Sequence of chain 1.B:
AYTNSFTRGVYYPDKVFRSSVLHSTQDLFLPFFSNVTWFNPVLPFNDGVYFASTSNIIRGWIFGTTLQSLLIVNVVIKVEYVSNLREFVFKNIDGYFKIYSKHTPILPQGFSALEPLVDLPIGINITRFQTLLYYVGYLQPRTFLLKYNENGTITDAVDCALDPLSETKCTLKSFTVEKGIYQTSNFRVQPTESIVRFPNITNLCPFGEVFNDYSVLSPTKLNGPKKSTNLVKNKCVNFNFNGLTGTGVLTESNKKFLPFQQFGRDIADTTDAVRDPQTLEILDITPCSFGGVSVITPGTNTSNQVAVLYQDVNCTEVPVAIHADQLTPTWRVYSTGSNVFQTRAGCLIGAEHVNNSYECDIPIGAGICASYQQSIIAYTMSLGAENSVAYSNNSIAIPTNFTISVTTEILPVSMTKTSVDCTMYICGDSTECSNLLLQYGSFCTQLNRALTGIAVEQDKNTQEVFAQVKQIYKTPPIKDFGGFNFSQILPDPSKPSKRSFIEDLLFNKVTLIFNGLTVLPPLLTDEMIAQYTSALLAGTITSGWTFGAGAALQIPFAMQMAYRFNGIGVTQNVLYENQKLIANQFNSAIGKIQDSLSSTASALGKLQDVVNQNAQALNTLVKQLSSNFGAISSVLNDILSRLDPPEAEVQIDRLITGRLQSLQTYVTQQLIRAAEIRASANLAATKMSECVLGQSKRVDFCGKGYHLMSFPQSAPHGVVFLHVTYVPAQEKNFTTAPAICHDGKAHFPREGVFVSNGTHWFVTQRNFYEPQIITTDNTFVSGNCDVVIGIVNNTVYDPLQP

This small molecule binds to this protein.
Small molecule (SMILES): CC(=O)N[C@H]1[C@H](O[C@H]2[C@H](O)[C@@H](NC(C)=O)CO[C@@H]2CO)O[C@H](CO)[C@@H](O)[C@@H]1O

Sequence of chain 1.A:
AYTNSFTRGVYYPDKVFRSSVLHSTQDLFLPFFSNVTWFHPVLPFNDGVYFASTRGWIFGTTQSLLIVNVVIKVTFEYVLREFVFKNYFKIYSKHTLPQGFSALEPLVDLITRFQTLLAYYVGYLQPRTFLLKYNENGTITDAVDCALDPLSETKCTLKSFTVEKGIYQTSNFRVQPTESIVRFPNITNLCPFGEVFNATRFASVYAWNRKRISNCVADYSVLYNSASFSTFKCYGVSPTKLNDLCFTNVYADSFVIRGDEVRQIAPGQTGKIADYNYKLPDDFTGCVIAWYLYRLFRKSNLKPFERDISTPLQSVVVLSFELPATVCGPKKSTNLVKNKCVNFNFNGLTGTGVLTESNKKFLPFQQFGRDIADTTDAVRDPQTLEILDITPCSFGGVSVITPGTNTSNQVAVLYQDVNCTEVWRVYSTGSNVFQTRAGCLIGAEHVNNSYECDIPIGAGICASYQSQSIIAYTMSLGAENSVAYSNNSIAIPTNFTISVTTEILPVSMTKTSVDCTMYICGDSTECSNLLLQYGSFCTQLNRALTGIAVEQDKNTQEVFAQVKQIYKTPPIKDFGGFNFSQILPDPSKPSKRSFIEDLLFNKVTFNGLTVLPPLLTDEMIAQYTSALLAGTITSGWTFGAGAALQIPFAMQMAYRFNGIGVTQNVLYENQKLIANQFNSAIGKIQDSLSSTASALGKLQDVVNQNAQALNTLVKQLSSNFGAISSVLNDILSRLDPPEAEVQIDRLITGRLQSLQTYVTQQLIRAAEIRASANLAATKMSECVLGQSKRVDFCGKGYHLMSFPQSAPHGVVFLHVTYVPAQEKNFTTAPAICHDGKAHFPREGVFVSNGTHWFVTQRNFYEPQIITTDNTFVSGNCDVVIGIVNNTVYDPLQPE

Binding-site contacts:
Ligand atom C1 contacts residue ASN1093 of chain 1.A at 1.4 Å.
Ligand atom O4 contacts residue ALA725 of chain 1.A at 4.2 Å.
Ligand atom C8 contacts residue ALA725 of chain 1.A at 3.8 Å (hydrophobic).
Ligand atom C4 contacts residue ASN1093 of chain 1.A at 4.2 Å.
Ligand atom C6 contacts residue ALA725 of chain 1.A at 4.0 Å (hydrophobic).
Ligand atom C1 contacts residue GLN914 of chain 1.B at 4.4 Å.
Ligand atom N2 contacts residue ASN1093 of chain 1.A at 3.1 Å (h-bond).
Ligand atom C3 contacts residue ASN1093 of chain 1.A at 3.8 Å.
Ligand atom C5 contacts residue ASN1093 of chain 1.A at 3.6 Å.
Ligand atom C8 contacts residue GLU1091 of chain 1.A at 3.9 Å.
Ligand atom C7 contacts residue ASN1093 of chain 1.A at 3.4 Å.
Ligand atom O7 contacts residue ASN1093 of chain 1.A at 3.2 Å (h-bond).
Ligand atom O7 contacts residue ALA725 of chain 1.A at 3.9 Å.
Ligand atom C5 contacts residue ALA725 of chain 1.A at 3.8 Å (hydrophobic).
Ligand atom C7 contacts residue ALA725 of chain 1.A at 3.9 Å (hydrophobic).
Ligand atom C2 contacts residue ASN1093 of chain 1.A at 2.5 Å.
Ligand atom O5 contacts residue ASN1093 of chain 1.A at 2.2 Å (h-bond).